Binding-site contacts:
Ligand atom C1 contacts residue ASN125 of chain 2.A at 1.5 Å.
Ligand atom C5 contacts residue ASN125 of chain 2.A at 3.7 Å.
Ligand atom N2 contacts residue ASN125 of chain 2.A at 3.2 Å (h-bond).
Ligand atom C4 contacts residue ASN125 of chain 2.A at 4.4 Å.
Ligand atom O5 contacts residue ASN125 of chain 2.A at 2.4 Å (h-bond).
Ligand atom C7 contacts residue ASN125 of chain 2.A at 3.8 Å.
Ligand atom C2 contacts residue ASN125 of chain 2.A at 2.7 Å.
Ligand atom O7 contacts residue ASN125 of chain 2.A at 4.0 Å.
Ligand atom C3 contacts residue ASN125 of chain 2.A at 4.0 Å.

Sequence of chain 2.A:
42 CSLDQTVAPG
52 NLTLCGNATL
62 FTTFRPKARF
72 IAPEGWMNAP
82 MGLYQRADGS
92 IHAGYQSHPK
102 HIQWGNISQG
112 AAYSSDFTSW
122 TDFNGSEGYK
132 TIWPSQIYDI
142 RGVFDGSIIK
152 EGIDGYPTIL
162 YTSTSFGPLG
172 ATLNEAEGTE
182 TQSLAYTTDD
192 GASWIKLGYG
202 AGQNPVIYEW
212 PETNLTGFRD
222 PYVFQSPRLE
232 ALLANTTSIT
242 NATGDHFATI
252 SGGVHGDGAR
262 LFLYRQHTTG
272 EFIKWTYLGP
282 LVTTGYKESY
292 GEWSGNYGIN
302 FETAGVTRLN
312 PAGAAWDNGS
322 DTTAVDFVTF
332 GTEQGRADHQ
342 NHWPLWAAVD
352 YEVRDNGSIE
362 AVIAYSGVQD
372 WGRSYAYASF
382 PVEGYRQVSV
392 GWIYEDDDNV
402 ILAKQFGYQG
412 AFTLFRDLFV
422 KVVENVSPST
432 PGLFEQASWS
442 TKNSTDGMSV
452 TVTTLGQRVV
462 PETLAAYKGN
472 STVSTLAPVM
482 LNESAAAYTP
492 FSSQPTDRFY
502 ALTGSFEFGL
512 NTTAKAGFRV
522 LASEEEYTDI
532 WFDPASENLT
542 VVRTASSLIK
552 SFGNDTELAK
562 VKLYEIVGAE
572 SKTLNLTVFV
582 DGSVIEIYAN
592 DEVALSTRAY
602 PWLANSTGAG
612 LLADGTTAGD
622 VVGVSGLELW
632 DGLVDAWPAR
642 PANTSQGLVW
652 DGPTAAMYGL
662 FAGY

The protein below binds the small molecule below.
Small molecule (SMILES): CC(=O)N[C@@H]1[C@@H](O)[C@H](O)[C@@H](CO)O[C@H]1O